This protein binds this small molecule.
Small molecule (SMILES): CC(=O)N[C@H]1[C@H](O[C@H]2[C@H](O)[C@@H](NC(C)=O)CO[C@@H]2CO)O[C@H](CO)[C@@H](O)[C@@H]1O

Sequence of chain 1.A:
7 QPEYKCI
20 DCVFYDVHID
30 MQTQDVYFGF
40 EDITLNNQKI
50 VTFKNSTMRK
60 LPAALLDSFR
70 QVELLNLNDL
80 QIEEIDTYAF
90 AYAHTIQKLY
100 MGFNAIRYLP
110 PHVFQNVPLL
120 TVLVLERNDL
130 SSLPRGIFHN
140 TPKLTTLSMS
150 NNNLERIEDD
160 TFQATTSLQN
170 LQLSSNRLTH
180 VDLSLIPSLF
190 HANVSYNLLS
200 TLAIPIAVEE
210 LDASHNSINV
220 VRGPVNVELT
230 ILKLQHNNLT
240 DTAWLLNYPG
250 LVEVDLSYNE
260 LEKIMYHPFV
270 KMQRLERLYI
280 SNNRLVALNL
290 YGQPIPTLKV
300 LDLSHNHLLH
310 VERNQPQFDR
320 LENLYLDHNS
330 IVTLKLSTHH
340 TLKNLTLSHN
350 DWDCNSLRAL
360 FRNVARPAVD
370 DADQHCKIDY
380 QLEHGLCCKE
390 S

Binding-site contacts:
Ligand atom O6 contacts residue GLN171 of chain 1.A at 3.3 Å (h-bond).
Ligand atom C1 contacts residue GLN171 of chain 1.A at 4.1 Å.
Ligand atom C5 contacts residue GLN171 of chain 1.A at 4.3 Å.
Ligand atom O5 contacts residue SER173 of chain 1.A at 4.0 Å.
Ligand atom C5 contacts residue ASN192 of chain 1.A at 3.6 Å.
Ligand atom C5 contacts residue SER173 of chain 1.A at 4.3 Å.
Ligand atom C7 contacts residue ASP211 of chain 1.A at 3.7 Å.
Ligand atom O7 contacts residue ASN192 of chain 1.A at 3.8 Å.
Ligand atom O6 contacts residue SER173 of chain 1.A at 4.0 Å.
Ligand atom C4 contacts residue ASN192 of chain 1.A at 4.2 Å.
Ligand atom C1 contacts residue ASN192 of chain 1.A at 1.4 Å.
Ligand atom C6 contacts residue GLN171 of chain 1.A at 4.1 Å.
Ligand atom O5 contacts residue ASN192 of chain 1.A at 2.4 Å (h-bond).
Ligand atom C3 contacts residue ASN192 of chain 1.A at 3.7 Å.
Ligand atom N2 contacts residue ASP211 of chain 1.A at 2.7 Å (salt-bridge).
Ligand atom C6 contacts residue SER173 of chain 1.A at 3.8 Å.
Ligand atom C8 contacts residue LYS232 of chain 1.A at 4.1 Å.
Ligand atom C3 contacts residue ASP211 of chain 1.A at 3.9 Å.
Ligand atom C7 contacts residue ASN192 of chain 1.A at 3.6 Å.
Ligand atom O5 contacts residue GLN171 of chain 1.A at 3.3 Å (h-bond).
Ligand atom O5 contacts residue SER194 of chain 1.A at 4.0 Å.
Ligand atom N2 contacts residue ASN192 of chain 1.A at 2.8 Å (h-bond).
Ligand atom C1 contacts residue SER194 of chain 1.A at 3.8 Å.
Ligand atom C5 contacts residue SER194 of chain 1.A at 4.1 Å.
Ligand atom C2 contacts residue ASN192 of chain 1.A at 2.3 Å.
Ligand atom C2 contacts residue ASP211 of chain 1.A at 3.6 Å.
Ligand atom C1 contacts residue ASP211 of chain 1.A at 3.7 Å.
Ligand atom C8 contacts residue ASP211 of chain 1.A at 3.7 Å.